This small molecule binds to this protein.
Small molecule (SMILES): CC(=O)N[C@@H]1[C@@H](O)[C@H](O)[C@@H](CO)O[C@H]1O

Sequence of chain 1.G:
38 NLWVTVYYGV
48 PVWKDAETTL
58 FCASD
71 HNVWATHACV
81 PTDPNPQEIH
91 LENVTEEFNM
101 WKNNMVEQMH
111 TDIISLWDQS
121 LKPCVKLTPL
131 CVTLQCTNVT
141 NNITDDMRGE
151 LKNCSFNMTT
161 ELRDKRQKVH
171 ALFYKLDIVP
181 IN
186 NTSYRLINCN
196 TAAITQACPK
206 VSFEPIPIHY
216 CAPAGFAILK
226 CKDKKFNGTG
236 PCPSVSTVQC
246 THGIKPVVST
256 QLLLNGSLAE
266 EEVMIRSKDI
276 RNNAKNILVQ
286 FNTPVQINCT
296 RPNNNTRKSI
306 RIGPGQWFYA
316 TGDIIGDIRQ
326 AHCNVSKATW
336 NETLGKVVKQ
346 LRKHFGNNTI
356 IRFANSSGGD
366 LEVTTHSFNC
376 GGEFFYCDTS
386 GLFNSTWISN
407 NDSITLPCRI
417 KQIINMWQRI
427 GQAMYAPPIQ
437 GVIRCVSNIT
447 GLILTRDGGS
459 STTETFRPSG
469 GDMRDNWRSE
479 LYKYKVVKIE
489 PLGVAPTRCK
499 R

Binding-site contacts:
Ligand atom C3 contacts residue ASN389 of chain 1.G at 3.8 Å.
Ligand atom C1 contacts residue ASN389 of chain 1.G at 1.4 Å.
Ligand atom C2 contacts residue ASN389 of chain 1.G at 2.4 Å.
Ligand atom C7 contacts residue SER385 of chain 1.G at 3.7 Å.
Ligand atom C5 contacts residue ASN389 of chain 1.G at 3.7 Å.
Ligand atom N2 contacts residue ASN389 of chain 1.G at 2.9 Å (h-bond).
Ligand atom C8 contacts residue SER385 of chain 1.G at 3.6 Å.
Ligand atom O7 contacts residue SER385 of chain 1.G at 3.5 Å (h-bond).
Ligand atom C4 contacts residue ASN389 of chain 1.G at 4.2 Å.
Ligand atom O7 contacts residue ASN389 of chain 1.G at 3.3 Å (h-bond).
Ligand atom O7 contacts residue GLY386 of chain 1.G at 3.8 Å.
Ligand atom C7 contacts residue ASN389 of chain 1.G at 3.2 Å.
Ligand atom C8 contacts residue ASN389 of chain 1.G at 4.4 Å.
Ligand atom O5 contacts residue ASN389 of chain 1.G at 2.4 Å (h-bond).